Binding-site contacts:
Ligand atom C8 contacts residue LEU163 of chain 1.A at 3.9 Å (hydrophobic).
Ligand atom C8 contacts residue SER160 of chain 1.A at 4.1 Å.
Ligand atom C8 contacts residue HIS222 of chain 1.A at 4.5 Å.
Ligand atom C4 contacts residue ASN120 of chain 1.A at 4.2 Å.
Ligand atom O6 contacts residue THR122 of chain 1.A at 4.1 Å.
Ligand atom C8 contacts residue ILE158 of chain 1.A at 3.7 Å (hydrophobic).
Ligand atom C7 contacts residue ASN120 of chain 1.A at 3.0 Å.
Ligand atom C2 contacts residue ASN120 of chain 1.A at 2.4 Å.
Ligand atom C7 contacts residue ILE158 of chain 1.A at 4.2 Å (hydrophobic).
Ligand atom O7 contacts residue ASN120 of chain 1.A at 3.0 Å (h-bond).
Ligand atom O6 contacts residue GLY123 of chain 1.A at 4.3 Å.
Ligand atom O6 contacts residue PRO124 of chain 1.A at 3.0 Å.
Ligand atom O5 contacts residue THR122 of chain 1.A at 3.8 Å.
Ligand atom O7 contacts residue ILE158 of chain 1.A at 4.2 Å.
Ligand atom O5 contacts residue ASN120 of chain 1.A at 2.4 Å (h-bond).
Ligand atom C3 contacts residue THR122 of chain 1.A at 4.3 Å.
Ligand atom C5 contacts residue THR122 of chain 1.A at 3.9 Å.
Ligand atom C6 contacts residue PRO124 of chain 1.A at 4.3 Å (hydrophobic).
Ligand atom C5 contacts residue ASN120 of chain 1.A at 3.7 Å.
Ligand atom C1 contacts residue THR122 of chain 1.A at 3.7 Å.
Ligand atom C1 contacts residue ASN120 of chain 1.A at 1.4 Å.
Ligand atom C3 contacts residue ASN120 of chain 1.A at 3.7 Å.
Ligand atom N2 contacts residue ASN120 of chain 1.A at 2.8 Å (h-bond).
Ligand atom C8 contacts residue ASN120 of chain 1.A at 4.2 Å.
Ligand atom O7 contacts residue HIS222 of chain 1.A at 3.7 Å.

This protein binds this small molecule.
Small molecule (SMILES): CC(=O)N[C@@H]1[C@@H](O)[C@H](O)[C@@H](CO)O[C@H]1O

Sequence of chain 1.A:
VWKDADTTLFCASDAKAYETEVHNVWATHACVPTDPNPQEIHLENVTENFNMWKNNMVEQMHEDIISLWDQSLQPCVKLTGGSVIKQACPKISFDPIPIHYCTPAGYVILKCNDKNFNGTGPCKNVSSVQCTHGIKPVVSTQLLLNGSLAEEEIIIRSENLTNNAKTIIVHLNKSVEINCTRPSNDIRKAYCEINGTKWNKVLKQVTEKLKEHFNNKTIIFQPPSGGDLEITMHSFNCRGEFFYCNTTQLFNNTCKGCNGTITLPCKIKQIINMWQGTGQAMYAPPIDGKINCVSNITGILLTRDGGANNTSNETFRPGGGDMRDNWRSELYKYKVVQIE